Sequence of chain 1.C:
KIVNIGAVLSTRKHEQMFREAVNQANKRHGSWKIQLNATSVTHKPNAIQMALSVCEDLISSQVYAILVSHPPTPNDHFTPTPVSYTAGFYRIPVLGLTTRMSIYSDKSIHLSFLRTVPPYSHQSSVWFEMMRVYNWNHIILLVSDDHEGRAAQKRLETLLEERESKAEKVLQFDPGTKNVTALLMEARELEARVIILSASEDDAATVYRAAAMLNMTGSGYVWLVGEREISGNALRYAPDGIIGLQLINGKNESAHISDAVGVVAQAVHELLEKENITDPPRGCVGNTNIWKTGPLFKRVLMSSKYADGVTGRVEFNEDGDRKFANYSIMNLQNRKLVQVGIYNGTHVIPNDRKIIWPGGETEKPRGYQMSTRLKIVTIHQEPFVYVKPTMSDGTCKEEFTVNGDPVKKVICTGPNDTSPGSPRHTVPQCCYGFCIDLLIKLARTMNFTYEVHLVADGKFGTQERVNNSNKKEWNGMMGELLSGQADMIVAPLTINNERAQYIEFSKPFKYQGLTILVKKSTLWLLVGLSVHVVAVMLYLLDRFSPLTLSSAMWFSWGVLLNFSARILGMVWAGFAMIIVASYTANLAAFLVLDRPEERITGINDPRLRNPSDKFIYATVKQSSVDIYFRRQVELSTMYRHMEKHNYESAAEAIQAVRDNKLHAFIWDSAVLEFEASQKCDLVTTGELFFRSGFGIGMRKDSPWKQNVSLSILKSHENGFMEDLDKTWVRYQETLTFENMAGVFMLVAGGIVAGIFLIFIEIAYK

This small molecule binds to this protein.
Small molecule (SMILES): CC(=O)N[C@@H]1[C@@H](O)[C@H](O)[C@@H](CO)O[C@H]1O

Binding-site contacts:
Ligand atom N2 contacts residue ASN491 of chain 1.C at 2.7 Å (h-bond).
Ligand atom C4 contacts residue ASN491 of chain 1.C at 4.2 Å.
Ligand atom O5 contacts residue ASN491 of chain 1.C at 2.3 Å (h-bond).
Ligand atom C8 contacts residue ASN491 of chain 1.C at 4.0 Å.
Ligand atom C7 contacts residue ASN491 of chain 1.C at 3.1 Å.
Ligand atom C3 contacts residue ASN491 of chain 1.C at 3.9 Å.
Ligand atom C7 contacts residue ARG489 of chain 1.C at 4.1 Å.
Ligand atom C1 contacts residue ASN491 of chain 1.C at 1.4 Å.
Ligand atom O7 contacts residue ASN491 of chain 1.C at 3.5 Å (h-bond).
Ligand atom O7 contacts residue ARG489 of chain 1.C at 2.9 Å (salt-bridge).
Ligand atom C5 contacts residue ASN491 of chain 1.C at 3.7 Å.
Ligand atom C2 contacts residue ASN491 of chain 1.C at 2.5 Å.
Ligand atom O7 contacts residue VAL490 of chain 1.C at 4.3 Å.